Sequence of chain 1.A:
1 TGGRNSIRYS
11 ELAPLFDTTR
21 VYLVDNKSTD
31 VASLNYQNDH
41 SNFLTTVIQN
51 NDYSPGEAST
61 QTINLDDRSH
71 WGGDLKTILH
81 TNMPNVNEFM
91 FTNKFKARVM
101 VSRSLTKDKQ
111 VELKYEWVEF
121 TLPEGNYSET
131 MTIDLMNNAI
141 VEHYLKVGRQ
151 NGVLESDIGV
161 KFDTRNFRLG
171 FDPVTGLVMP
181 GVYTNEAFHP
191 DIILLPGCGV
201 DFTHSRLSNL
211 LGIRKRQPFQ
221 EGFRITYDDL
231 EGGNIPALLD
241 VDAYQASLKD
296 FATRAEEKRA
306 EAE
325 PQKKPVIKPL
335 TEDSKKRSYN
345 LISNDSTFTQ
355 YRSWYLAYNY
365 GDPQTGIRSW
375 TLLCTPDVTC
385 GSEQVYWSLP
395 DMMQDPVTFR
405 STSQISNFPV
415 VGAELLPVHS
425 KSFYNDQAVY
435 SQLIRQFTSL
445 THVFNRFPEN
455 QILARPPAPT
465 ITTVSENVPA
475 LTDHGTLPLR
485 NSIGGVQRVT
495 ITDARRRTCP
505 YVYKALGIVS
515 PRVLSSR

Binding-site contacts:
Ligand atom C3 contacts residue ASP229 of chain 1.A at 4.4 Å.
Ligand atom O3S contacts residue ARG224 of chain 1.A at 3.8 Å.
Ligand atom C2 contacts residue ARG224 of chain 1.A at 4.0 Å.
Ligand atom O2S contacts residue GLY222 of chain 1.A at 3.4 Å (h-bond).
Ligand atom S1 contacts residue TRP374 of chain 1.A at 4.4 Å.
Ligand atom O1S contacts residue GLY222 of chain 1.A at 3.0 Å (h-bond).
Ligand atom C1 contacts residue ARG224 of chain 1.A at 4.1 Å.
Ligand atom O2S contacts residue LYS215 of chain 1.A at 3.1 Å (salt-bridge).
Ligand atom O1S contacts residue ARG224 of chain 1.A at 2.9 Å (salt-bridge).
Ligand atom O1S contacts residue TRP374 of chain 1.A at 4.0 Å.
Ligand atom C2 contacts residue TRP374 of chain 1.A at 4.0 Å (hydrophobic).
Ligand atom O1S contacts residue LYS215 of chain 1.A at 3.9 Å.
Ligand atom C1 contacts residue TRP374 of chain 1.A at 3.3 Å (hydrophobic).
Ligand atom C3 contacts residue TRP374 of chain 1.A at 4.0 Å (hydrophobic).
Ligand atom N1 contacts residue TRP374 of chain 1.A at 3.5 Å.
Ligand atom S1 contacts residue ARG224 of chain 1.A at 4.0 Å.
Ligand atom O1S contacts residue PHE223 of chain 1.A at 3.2 Å.
Ligand atom S1 contacts residue LYS215 of chain 1.A at 4.1 Å.
Ligand atom S1 contacts residue GLY222 of chain 1.A at 3.8 Å.

The protein below binds the small molecule below.
Small molecule (SMILES): CCCCCCCCCCCC[N+](C)(C)CCCS(=O)(=O)O